Sequence of chain 1.A:
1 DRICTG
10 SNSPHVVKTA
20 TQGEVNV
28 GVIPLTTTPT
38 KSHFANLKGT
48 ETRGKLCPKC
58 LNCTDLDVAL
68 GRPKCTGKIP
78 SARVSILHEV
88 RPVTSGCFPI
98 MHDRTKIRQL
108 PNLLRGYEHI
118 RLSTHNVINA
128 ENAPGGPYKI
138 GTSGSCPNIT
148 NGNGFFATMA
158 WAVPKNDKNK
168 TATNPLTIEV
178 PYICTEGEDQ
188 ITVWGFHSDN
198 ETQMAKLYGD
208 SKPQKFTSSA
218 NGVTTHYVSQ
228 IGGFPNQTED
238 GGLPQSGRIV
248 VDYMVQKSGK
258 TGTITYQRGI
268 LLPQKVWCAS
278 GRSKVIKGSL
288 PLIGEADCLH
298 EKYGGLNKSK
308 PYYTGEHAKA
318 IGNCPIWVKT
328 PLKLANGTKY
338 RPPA

A protein and the small-molecule ligand that binds it are described below.
Small molecule (SMILES): CC(=O)N[C@H]1[C@H](O[C@H]2[C@H](O)[C@@H](NC(C)=O)CO[C@@H]2CO)O[C@H](CO)[C@@H](O)[C@@H]1O

Binding-site contacts:
Ligand atom C5 contacts residue ASN304 of chain 1.A at 3.6 Å.
Ligand atom N2 contacts residue GLU292 of chain 1.A at 3.6 Å (salt-bridge).
Ligand atom C2 contacts residue ASN304 of chain 1.A at 2.2 Å.
Ligand atom C4 contacts residue ASN304 of chain 1.A at 4.1 Å.
Ligand atom O5 contacts residue ASN304 of chain 1.A at 2.3 Å (h-bond).
Ligand atom C3 contacts residue GLU292 of chain 1.A at 3.4 Å.
Ligand atom C1 contacts residue ASN304 of chain 1.A at 1.4 Å.
Ligand atom C7 contacts residue ASN304 of chain 1.A at 3.1 Å.
Ligand atom O7 contacts residue GLU292 of chain 1.A at 3.8 Å.
Ligand atom N2 contacts residue ASN304 of chain 1.A at 2.7 Å (h-bond).
Ligand atom C8 contacts residue GLU292 of chain 1.A at 3.5 Å.
Ligand atom O7 contacts residue ASN304 of chain 1.A at 3.8 Å.
Ligand atom C3 contacts residue ASN304 of chain 1.A at 3.6 Å.
Ligand atom C2 contacts residue GLU292 of chain 1.A at 3.9 Å.
Ligand atom C8 contacts residue ASN304 of chain 1.A at 3.4 Å.
Ligand atom C7 contacts residue GLU292 of chain 1.A at 4.1 Å.
Ligand atom C1 contacts residue GLU292 of chain 1.A at 4.1 Å.
Ligand atom O3 contacts residue GLU292 of chain 1.A at 3.8 Å.